Sequence of chain 1.D:
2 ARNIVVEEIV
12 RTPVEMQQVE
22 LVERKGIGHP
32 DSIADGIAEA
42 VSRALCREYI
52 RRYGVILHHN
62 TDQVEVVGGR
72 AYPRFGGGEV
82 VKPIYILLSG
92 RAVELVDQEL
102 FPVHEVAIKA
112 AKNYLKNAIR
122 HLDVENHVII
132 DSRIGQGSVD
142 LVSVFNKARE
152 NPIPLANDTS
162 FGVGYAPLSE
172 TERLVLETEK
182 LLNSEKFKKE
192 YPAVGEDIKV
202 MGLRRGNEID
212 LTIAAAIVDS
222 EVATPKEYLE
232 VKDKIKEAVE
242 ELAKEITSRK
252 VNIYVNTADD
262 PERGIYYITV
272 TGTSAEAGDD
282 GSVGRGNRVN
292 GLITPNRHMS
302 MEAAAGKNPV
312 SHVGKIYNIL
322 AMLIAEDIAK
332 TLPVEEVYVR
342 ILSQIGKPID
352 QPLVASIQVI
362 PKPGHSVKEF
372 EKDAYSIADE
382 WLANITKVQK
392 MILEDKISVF

Sequence of chain 1.C:
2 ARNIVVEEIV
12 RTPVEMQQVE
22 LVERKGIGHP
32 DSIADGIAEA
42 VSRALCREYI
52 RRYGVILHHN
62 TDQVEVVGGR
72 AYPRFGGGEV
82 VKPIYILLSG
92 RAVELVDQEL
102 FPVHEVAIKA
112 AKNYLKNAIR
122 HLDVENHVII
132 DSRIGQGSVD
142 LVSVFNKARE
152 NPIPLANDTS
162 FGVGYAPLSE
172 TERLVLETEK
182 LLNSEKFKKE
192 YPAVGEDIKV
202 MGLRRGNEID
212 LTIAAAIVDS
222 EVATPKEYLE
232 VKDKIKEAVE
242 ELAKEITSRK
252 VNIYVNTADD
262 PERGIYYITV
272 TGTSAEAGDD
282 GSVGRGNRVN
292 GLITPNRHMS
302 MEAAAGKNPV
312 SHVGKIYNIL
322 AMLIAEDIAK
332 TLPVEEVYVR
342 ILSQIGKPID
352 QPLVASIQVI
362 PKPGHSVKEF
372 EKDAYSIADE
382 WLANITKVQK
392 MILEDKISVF

This protein binds this small molecule.
Small molecule (SMILES): Nc1ncnc2c1ncn2[C@@H]1O[C@H](CO[P](=O)(O)O[P](=O)(O)CP(=O)(O)O)[C@@H](O)[C@H]1O

Binding-site contacts:
Ligand atom PG contacts residue MG1 of chain 1.AA at 3.5 Å.
Ligand atom C6 contacts residue TYR268 of chain 1.D at 3.5 Å (hydrophobic).
Ligand atom C2' contacts residue TYR268 of chain 1.D at 3.2 Å (hydrophobic).
Ligand atom O3G contacts residue LYS200 of chain 1.D at 2.4 Å (salt-bridge).
Ligand atom C3' contacts residue ASP280 of chain 1.D at 3.3 Å.
Ligand atom N9 contacts residue TYR268 of chain 1.D at 3.3 Å (h-bond).
Ligand atom C8 contacts residue TYR268 of chain 1.D at 3.5 Å (hydrophobic).
Ligand atom O1G contacts residue MG1 of chain 1.AA at 2.1 Å.
Ligand atom O1G contacts residue PO41 of chain 1.Z at 3.0 Å (h-bond).
Ligand atom C2' contacts residue ASP198 of chain 1.D at 3.5 Å.
Ligand atom O2G contacts residue LYS26 of chain 1.D at 3.2 Å.
Ligand atom O1G contacts residue HIS30 of chain 1.D at 3.3 Å.
Ligand atom O2' contacts residue ASP198 of chain 1.D at 2.7 Å (salt-bridge).
Ligand atom O2B contacts residue MG1 of chain 1.BA at 2.1 Å.
Ligand atom O2G contacts residue MG1 of chain 1.BA at 2.3 Å.
Ligand atom N7 contacts residue TYR268 of chain 1.D at 3.5 Å.
Ligand atom PG contacts residue MG1 of chain 1.BA at 3.6 Å.
Ligand atom PB contacts residue MG1 of chain 1.BA at 3.5 Å.
Ligand atom PG contacts residue PO41 of chain 1.Z at 3.5 Å.
Ligand atom C2 contacts residue TYR268 of chain 1.D at 3.5 Å (hydrophobic).
Ligand atom O2G contacts residue PO41 of chain 1.Z at 2.8 Å (h-bond).
Ligand atom O3' contacts residue HIS30 of chain 1.D at 3.6 Å.
Ligand atom O3G contacts residue HIS30 of chain 1.D at 2.8 Å (h-bond).
Ligand atom N3 contacts residue ALA215 of chain 1.D at 3.6 Å.
Ligand atom O3' contacts residue SER275 of chain 1.D at 2.8 Å (h-bond).
Ligand atom O1G contacts residue LYS26 of chain 1.D at 3.6 Å (salt-bridge).
Ligand atom O3' contacts residue PRO31 of chain 1.D at 3.5 Å.
Ligand atom O1B contacts residue HIS313 of chain 1.C at 3.1 Å (h-bond).
Ligand atom N3 contacts residue TYR268 of chain 1.D at 3.3 Å.
Ligand atom C2' contacts residue SER275 of chain 1.D at 3.3 Å.
Ligand atom O2' contacts residue HIS30 of chain 1.D at 3.6 Å.
Ligand atom C4' contacts residue LYS200 of chain 1.D at 3.6 Å.
Ligand atom PG contacts residue LYS200 of chain 1.D at 3.5 Å.
Ligand atom O2G contacts residue LYS200 of chain 1.D at 3.4 Å (salt-bridge).
Ligand atom C3' contacts residue SER275 of chain 1.D at 3.0 Å.
Ligand atom N1 contacts residue TYR268 of chain 1.D at 3.5 Å.
Ligand atom O1G contacts residue ASP32 of chain 1.D at 2.8 Å (salt-bridge).
Ligand atom C4 contacts residue TYR268 of chain 1.D at 3.4 Å (hydrophobic).
Ligand atom C5 contacts residue TYR268 of chain 1.D at 3.5 Å (hydrophobic).
Ligand atom C1' contacts residue TYR268 of chain 1.D at 3.5 Å (hydrophobic).